A small-molecule ligand and the protein it binds are described below.
Small molecule (SMILES): Nc1ccn([C@@H]2O[C@H](CO[P](=O)(O)O[C@H]3[C@@H](O)[C@H](n4ccc(N)nc4=O)O[C@@H]3CO[P](=O)(O)O[C@H]3[C@@H](O)[C@H](n4ccc(N)nc4=O)O[C@@H]3CO[P](=O)(O)O[C@H]3[C@@H](O)[C@H](n4ccc(N)nc4=O)O[C@@H]3CO[P](=O)(O)O[C@H]3[C@@H](O)[C@H](n4ccc(N)nc4=O)O[C@@H]3CO[P](=O)(O)O[C@H]3[C@@H](O)[C@H](n4ccc(N)nc4=O)O[C@@H]3COP(=O)=O)[C@@H](O)[C@H]2O)c(=O)n1

Sequence of chain 1.A:
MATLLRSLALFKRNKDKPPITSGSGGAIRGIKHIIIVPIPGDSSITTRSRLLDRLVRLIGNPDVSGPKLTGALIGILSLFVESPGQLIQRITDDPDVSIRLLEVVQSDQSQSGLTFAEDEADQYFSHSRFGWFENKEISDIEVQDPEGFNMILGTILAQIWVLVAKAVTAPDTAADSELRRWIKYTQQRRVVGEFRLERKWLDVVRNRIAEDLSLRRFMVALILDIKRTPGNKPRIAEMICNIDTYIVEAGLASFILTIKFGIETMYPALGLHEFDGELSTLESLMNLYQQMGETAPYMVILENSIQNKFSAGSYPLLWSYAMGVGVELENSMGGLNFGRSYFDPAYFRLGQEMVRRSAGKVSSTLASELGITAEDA

Binding-site contacts:
Ligand atom N1 contacts residue ASN351 of chain 1.A at 3.6 Å (h-bond).
Ligand atom O2' contacts residue THR183 of chain 1.A at 2.4 Å (h-bond).
Ligand atom C4 contacts residue ASN351 of chain 1.A at 3.1 Å.
Ligand atom O2' contacts residue SER346 of chain 1.A at 3.2 Å (h-bond).
Ligand atom C5' contacts residue LEU350 of chain 1.A at 3.8 Å (hydrophobic).
Ligand atom C2 contacts residue ASN351 of chain 1.A at 3.4 Å.
Ligand atom OP2 contacts residue LYS180 of chain 1.A at 3.1 Å (salt-bridge).
Ligand atom N4 contacts residue ASN351 of chain 1.A at 3.7 Å.
Ligand atom C6 contacts residue ASN351 of chain 1.A at 3.6 Å.
Ligand atom OP2 contacts residue ARG354 of chain 1.A at 3.7 Å.
Ligand atom OP1 contacts residue ARG194 of chain 1.A at 2.9 Å (salt-bridge).
Ligand atom C4' contacts residue SER346 of chain 1.A at 3.4 Å.
Ligand atom OP2 contacts residue ALA267 of chain 1.A at 3.3 Å.
Ligand atom C2' contacts residue THR183 of chain 1.A at 3.4 Å.
Ligand atom N3 contacts residue ASN351 of chain 1.A at 3.2 Å (h-bond).
Ligand atom O2' contacts residue GLY349 of chain 1.A at 3.5 Å (h-bond).
Ligand atom P contacts residue LYS180 of chain 1.A at 3.8 Å.
Ligand atom P contacts residue ARG194 of chain 1.A at 3.6 Å.
Ligand atom N4 contacts residue PHE352 of chain 1.A at 3.5 Å (h-bond).
Ligand atom OP1 contacts residue GLY265 of chain 1.A at 3.2 Å (h-bond).
Ligand atom C1' contacts residue SER346 of chain 1.A at 3.6 Å.
Ligand atom O2 contacts residue SER346 of chain 1.A at 3.1 Å (h-bond).
Ligand atom C1' contacts residue THR183 of chain 1.A at 3.4 Å.
Ligand atom OP2 contacts residue ARG194 of chain 1.A at 3.4 Å (salt-bridge).
Ligand atom N4 contacts residue GLY353 of chain 1.A at 3.6 Å.
Ligand atom N4 contacts residue TYR260 of chain 1.A at 3.6 Å.
Ligand atom O2 contacts residue THR183 of chain 1.A at 3.7 Å.
Ligand atom O5' contacts residue ARG194 of chain 1.A at 3.5 Å (salt-bridge).
Ligand atom O2' contacts residue ILE320 of chain 1.A at 3.4 Å.
Ligand atom O5' contacts residue GLN321 of chain 1.A at 3.7 Å.
Ligand atom P contacts residue GLY265 of chain 1.A at 3.3 Å.
Ligand atom C5 contacts residue ASN351 of chain 1.A at 3.4 Å.
Ligand atom OP1 contacts residue LYS180 of chain 1.A at 3.7 Å.
Ligand atom C2' contacts residue SER346 of chain 1.A at 3.4 Å.
Ligand atom N4 contacts residue ARG195 of chain 1.A at 3.7 Å.
Ligand atom OP2 contacts residue GLY265 of chain 1.A at 3.1 Å (h-bond).
Ligand atom O3' contacts residue GLY265 of chain 1.A at 3.2 Å (h-bond).
Ligand atom O4' contacts residue SER346 of chain 1.A at 2.7 Å (h-bond).
Ligand atom OP1 contacts residue ALA267 of chain 1.A at 3.4 Å.
Ligand atom C6 contacts residue LEU350 of chain 1.A at 3.7 Å (hydrophobic).